Sequence of chain 4.A:
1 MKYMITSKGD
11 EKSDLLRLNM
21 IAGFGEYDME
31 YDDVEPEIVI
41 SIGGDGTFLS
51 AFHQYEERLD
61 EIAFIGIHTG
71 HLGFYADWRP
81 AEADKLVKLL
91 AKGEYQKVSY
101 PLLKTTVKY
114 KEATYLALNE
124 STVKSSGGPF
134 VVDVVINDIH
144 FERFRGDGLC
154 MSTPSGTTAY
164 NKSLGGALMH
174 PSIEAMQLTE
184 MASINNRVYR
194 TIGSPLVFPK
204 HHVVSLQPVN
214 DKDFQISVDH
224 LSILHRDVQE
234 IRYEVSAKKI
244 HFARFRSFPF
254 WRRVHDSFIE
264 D

Binding-site contacts:
Ligand atom N9 contacts residue ASP45 of chain 1.A at 3.4 Å (salt-bridge).
Ligand atom C1' contacts residue LEU72 of chain 1.A at 4.0 Å (hydrophobic).
Ligand atom N3 contacts residue PHE74 of chain 1.A at 3.9 Å.
Ligand atom C1' contacts residue ASP45 of chain 1.A at 3.8 Å.
Ligand atom C2' contacts residue ZAS1 of chain 1.C at 3.7 Å.
Ligand atom N6 contacts residue ASN122 of chain 1.A at 3.2 Å (h-bond).
Ligand atom N7 contacts residue ALA162 of chain 1.A at 3.9 Å.
Ligand atom N1 contacts residue ALA162 of chain 1.A at 3.8 Å.
Ligand atom N3 contacts residue THR161 of chain 1.A at 3.9 Å.
Ligand atom O2' contacts residue LEU72 of chain 1.A at 3.7 Å.
Ligand atom N6 contacts residue PHE74 of chain 1.A at 3.8 Å.
Ligand atom O3' contacts residue LEU72 of chain 1.A at 3.5 Å.
Ligand atom C4 contacts residue ASP45 of chain 1.A at 3.5 Å.
Ligand atom O3' contacts residue TYR192 of chain 4.A at 3.7 Å.
Ligand atom N53 contacts residue ILE187 of chain 4.A at 3.0 Å.
Ligand atom C6 contacts residue THR161 of chain 1.A at 3.6 Å.
Ligand atom N1 contacts residue PHE74 of chain 1.A at 3.3 Å.
Ligand atom N3 contacts residue LEU72 of chain 1.A at 3.7 Å.
Ligand atom N52 contacts residue ILE187 of chain 4.A at 3.3 Å.
Ligand atom N1 contacts residue THR161 of chain 1.A at 2.8 Å (h-bond).
Ligand atom C2 contacts residue PHE74 of chain 1.A at 3.6 Å (hydrophobic).
Ligand atom N7 contacts residue ASN122 of chain 1.A at 3.1 Å (h-bond).
Ligand atom N6 contacts residue THR161 of chain 1.A at 3.6 Å (h-bond).
Ligand atom C8 contacts residue ASP45 of chain 1.A at 3.5 Å.
Ligand atom O3' contacts residue ASN189 of chain 4.A at 3.7 Å.
Ligand atom N51 contacts residue ZAS1 of chain 1.C at 3.4 Å (h-bond).
Ligand atom C6 contacts residue PHE74 of chain 1.A at 3.9 Å (hydrophobic).
Ligand atom N53 contacts residue ZAS1 of chain 1.C at 3.0 Å.
Ligand atom C8 contacts residue ZAS1 of chain 1.C at 3.6 Å.
Ligand atom N7 contacts residue ASP45 of chain 1.A at 3.8 Å.
Ligand atom N6 contacts residue TYR75 of chain 1.A at 3.5 Å.
Ligand atom N52 contacts residue ZAS1 of chain 1.C at 3.3 Å (h-bond).
Ligand atom C2' contacts residue ASP45 of chain 1.A at 3.6 Å.
Ligand atom C6 contacts residue ALA162 of chain 1.A at 3.7 Å (hydrophobic).
Ligand atom C8 contacts residue ASN122 of chain 1.A at 3.9 Å.
Ligand atom N6 contacts residue SER158 of chain 1.A at 3.1 Å (h-bond).
Ligand atom C5 contacts residue ALA162 of chain 1.A at 3.6 Å (hydrophobic).
Ligand atom C5 contacts residue ASP45 of chain 1.A at 3.8 Å.
Ligand atom C2 contacts residue THR161 of chain 1.A at 3.3 Å.
Ligand atom O2' contacts residue ASP45 of chain 1.A at 2.7 Å (salt-bridge).

The small molecule below binds the protein below.
Small molecule (SMILES): [N-]=[N+]=NC[C@H]1O[C@@H](n2cnc3c(N)ncnc32)[C@H](O)[C@@H]1O

Sequence of chain 1.A:
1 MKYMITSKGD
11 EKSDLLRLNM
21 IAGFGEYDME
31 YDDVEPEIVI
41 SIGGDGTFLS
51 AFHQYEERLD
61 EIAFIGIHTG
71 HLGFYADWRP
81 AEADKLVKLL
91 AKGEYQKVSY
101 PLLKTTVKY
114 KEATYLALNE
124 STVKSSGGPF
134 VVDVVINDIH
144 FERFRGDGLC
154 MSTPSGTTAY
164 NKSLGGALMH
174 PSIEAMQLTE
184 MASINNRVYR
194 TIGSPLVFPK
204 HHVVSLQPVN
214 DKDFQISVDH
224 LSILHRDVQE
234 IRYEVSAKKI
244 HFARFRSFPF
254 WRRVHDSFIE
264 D